Sequence of chain 2.E:
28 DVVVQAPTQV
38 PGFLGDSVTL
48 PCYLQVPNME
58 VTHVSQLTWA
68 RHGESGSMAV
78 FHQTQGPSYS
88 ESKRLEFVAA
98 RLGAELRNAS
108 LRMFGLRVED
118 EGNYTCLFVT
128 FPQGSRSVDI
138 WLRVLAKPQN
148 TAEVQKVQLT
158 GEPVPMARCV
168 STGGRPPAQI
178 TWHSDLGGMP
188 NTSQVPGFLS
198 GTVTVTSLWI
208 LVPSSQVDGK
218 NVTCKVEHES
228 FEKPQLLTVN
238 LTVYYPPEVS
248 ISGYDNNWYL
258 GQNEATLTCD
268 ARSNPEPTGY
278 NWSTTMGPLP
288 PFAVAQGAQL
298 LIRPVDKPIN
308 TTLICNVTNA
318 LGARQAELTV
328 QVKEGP

Binding-site contacts:
Ligand atom C3 contacts residue ASN120 of chain 2.E at 3.9 Å.
Ligand atom C5 contacts residue TRP138 of chain 2.E at 3.5 Å (hydrophobic).
Ligand atom O7 contacts residue ASN120 of chain 2.E at 4.4 Å.
Ligand atom O5 contacts residue ASN120 of chain 2.E at 4.0 Å.
Ligand atom C5 contacts residue ASN120 of chain 2.E at 3.6 Å.
Ligand atom C8 contacts residue GLY119 of chain 2.E at 3.9 Å.
Ligand atom C3 contacts residue TRP138 of chain 2.E at 2.9 Å (hydrophobic).
Ligand atom C1 contacts residue TRP138 of chain 2.E at 3.9 Å (hydrophobic).
Ligand atom C6 contacts residue ASN120 of chain 2.E at 3.0 Å.
Ligand atom O5 contacts residue TRP138 of chain 2.E at 4.3 Å.
Ligand atom C4 contacts residue TRP138 of chain 2.E at 3.3 Å (hydrophobic).
Ligand atom N2 contacts residue TRP138 of chain 2.E at 3.7 Å.
Ligand atom N2 contacts residue ASN120 of chain 2.E at 3.0 Å (h-bond).
Ligand atom C8 contacts residue ASN120 of chain 2.E at 4.1 Å.
Ligand atom C2 contacts residue TRP138 of chain 2.E at 3.8 Å (hydrophobic).
Ligand atom O4 contacts residue TRP138 of chain 2.E at 3.1 Å.
Ligand atom C1 contacts residue ASN120 of chain 2.E at 1.4 Å.
Ligand atom C7 contacts residue TRP138 of chain 2.E at 4.3 Å (hydrophobic).
Ligand atom C4 contacts residue ASN120 of chain 2.E at 4.2 Å.
Ligand atom O7 contacts residue TRP138 of chain 2.E at 3.8 Å.
Ligand atom C8 contacts residue TRP138 of chain 2.E at 4.0 Å (hydrophobic).
Ligand atom O3 contacts residue TRP138 of chain 2.E at 3.5 Å.
Ligand atom C2 contacts residue ASN120 of chain 2.E at 2.6 Å.
Ligand atom O5 contacts residue ASN120 of chain 2.E at 2.4 Å (h-bond).
Ligand atom C5 contacts residue ASN120 of chain 2.E at 3.9 Å.
Ligand atom C7 contacts residue ASN120 of chain 2.E at 3.8 Å.

A protein and the small-molecule ligand that binds it are described below.
Small molecule (SMILES): CC(=O)N[C@H]1[C@H](O[C@H]2[C@H](O)[C@@H](NC(C)=O)CO[C@@H]2CO[C@@H]2O[C@@H](C)[C@@H](O)[C@@H](O)[C@@H]2O)O[C@H](CO)[C@@H](O[C@@H]2O[C@H](CO)[C@@H](O)[C@H](O[C@@H]3O[C@H](CO)[C@@H](O)[C@H](O)[C@@H]3O)[C@@H]2O)[C@@H]1O